Binding-site contacts:
Ligand atom CAI contacts residue LEU496 of chain 1.B at 3.1 Å (hydrophobic).
Ligand atom CAY contacts residue ALA499 of chain 1.B at 3.5 Å (hydrophobic).
Ligand atom CAB contacts residue PHE522 of chain 1.A at 3.7 Å (hydrophobic).
Ligand atom CAZ contacts residue LEU496 of chain 1.B at 4.0 Å (hydrophobic).
Ligand atom CAQ contacts residue PHE497 of chain 1.B at 3.4 Å (hydrophobic).
Ligand atom CAP contacts residue PHE522 of chain 1.A at 3.6 Å (hydrophobic).
Ligand atom CAE contacts residue LEU375 of chain 1.B at 3.9 Å (hydrophobic).
Ligand atom CAX contacts residue PHE364 of chain 1.B at 3.7 Å (hydrophobic).
Ligand atom CAX contacts residue ALA499 of chain 1.B at 3.9 Å (hydrophobic).
Ligand atom CBE contacts residue PHE522 of chain 1.A at 4.0 Å (hydrophobic).
Ligand atom CAP contacts residue LEU526 of chain 1.A at 3.7 Å (hydrophobic).
Ligand atom CAB contacts residue CYS525 of chain 1.A at 3.9 Å (hydrophobic).
Ligand atom CBA contacts residue CYS525 of chain 1.A at 4.2 Å (hydrophobic).
Ligand atom CAX contacts residue TYR316 of chain 1.B at 3.8 Å (hydrophobic).
Ligand atom CAD contacts residue PHE367 of chain 1.B at 4.0 Å (hydrophobic).
Ligand atom CAY contacts residue ASN500 of chain 1.B at 3.7 Å.
Ligand atom OAF contacts residue TRP315 of chain 1.B at 3.6 Å (h-bond).
Ligand atom CAK contacts residue LEU496 of chain 1.B at 3.9 Å (hydrophobic).
Ligand atom CAD contacts residue THR371 of chain 1.B at 3.7 Å.
Ligand atom OAG contacts residue ALA499 of chain 1.B at 4.0 Å.
Ligand atom CAV contacts residue ASN500 of chain 1.B at 4.1 Å.
Ligand atom CAV contacts residue ALA499 of chain 1.B at 3.7 Å (hydrophobic).
Ligand atom OAH contacts residue PHE364 of chain 1.B at 3.7 Å.
Ligand atom CAC contacts residue LEU375 of chain 1.B at 4.2 Å (hydrophobic).
Ligand atom CAK contacts residue LEU503 of chain 1.B at 4.2 Å (hydrophobic).
Ligand atom CBG contacts residue PHE522 of chain 1.A at 4.1 Å (hydrophobic).
Ligand atom CAO contacts residue LEU493 of chain 1.B at 4.0 Å (hydrophobic).
Ligand atom CBB contacts residue LEU493 of chain 1.B at 4.1 Å (hydrophobic).
Ligand atom CBB contacts residue LEU375 of chain 1.B at 4.2 Å (hydrophobic).
Ligand atom OAF contacts residue PHE364 of chain 1.B at 3.5 Å.
Ligand atom OAW contacts residue ALA499 of chain 1.B at 3.8 Å.
Ligand atom OAH contacts residue ALA499 of chain 1.B at 3.5 Å (h-bond).
Ligand atom CAM contacts residue ALA499 of chain 1.B at 3.6 Å (hydrophobic).
Ligand atom CAK contacts residue PHE497 of chain 1.B at 3.9 Å (hydrophobic).
Ligand atom OAF contacts residue TYR316 of chain 1.B at 2.8 Å (h-bond).
Ligand atom OAG contacts residue ASN500 of chain 1.B at 2.5 Å (h-bond).
Ligand atom CAL contacts residue TYR316 of chain 1.B at 4.1 Å (hydrophobic).
Ligand atom CAQ contacts residue PHE522 of chain 1.A at 3.6 Å (hydrophobic).
Ligand atom CAQ contacts residue LEU526 of chain 1.A at 4.2 Å (hydrophobic).
Ligand atom CAE contacts residue LEU493 of chain 1.B at 4.1 Å (hydrophobic).

Sequence of chain 1.B:
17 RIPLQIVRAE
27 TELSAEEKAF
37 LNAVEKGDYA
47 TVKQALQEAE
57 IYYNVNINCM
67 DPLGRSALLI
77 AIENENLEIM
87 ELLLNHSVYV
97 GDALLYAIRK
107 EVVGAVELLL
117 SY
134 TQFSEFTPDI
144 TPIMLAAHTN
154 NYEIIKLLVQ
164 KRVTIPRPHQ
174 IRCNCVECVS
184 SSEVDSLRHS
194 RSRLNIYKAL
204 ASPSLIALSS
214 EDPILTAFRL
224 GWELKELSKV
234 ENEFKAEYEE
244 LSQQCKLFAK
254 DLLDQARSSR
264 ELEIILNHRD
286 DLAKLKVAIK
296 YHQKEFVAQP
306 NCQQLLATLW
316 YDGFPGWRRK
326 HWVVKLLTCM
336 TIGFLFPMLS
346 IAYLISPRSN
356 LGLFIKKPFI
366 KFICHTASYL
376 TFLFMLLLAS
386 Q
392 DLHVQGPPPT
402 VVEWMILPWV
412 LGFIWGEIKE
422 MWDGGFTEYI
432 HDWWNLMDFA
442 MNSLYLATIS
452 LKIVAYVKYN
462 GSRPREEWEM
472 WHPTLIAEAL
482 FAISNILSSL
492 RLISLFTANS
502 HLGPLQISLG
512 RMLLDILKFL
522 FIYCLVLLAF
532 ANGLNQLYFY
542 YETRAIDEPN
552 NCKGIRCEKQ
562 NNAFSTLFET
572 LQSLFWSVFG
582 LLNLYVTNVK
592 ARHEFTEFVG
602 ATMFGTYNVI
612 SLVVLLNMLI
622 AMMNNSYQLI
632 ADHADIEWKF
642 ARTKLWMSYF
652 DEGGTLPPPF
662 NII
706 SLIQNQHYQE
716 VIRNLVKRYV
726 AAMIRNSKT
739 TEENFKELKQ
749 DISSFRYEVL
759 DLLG

This protein binds this small molecule.
Small molecule (SMILES): CC(C)CCC[C@@H](C)[C@H]1CC[C@H]2[C@@H]3CC=C4C[C@@H](OC(=O)CCC(=O)O)CC[C@]4(C)[C@H]3CC[C@]12C

Sequence of chain 1.A:
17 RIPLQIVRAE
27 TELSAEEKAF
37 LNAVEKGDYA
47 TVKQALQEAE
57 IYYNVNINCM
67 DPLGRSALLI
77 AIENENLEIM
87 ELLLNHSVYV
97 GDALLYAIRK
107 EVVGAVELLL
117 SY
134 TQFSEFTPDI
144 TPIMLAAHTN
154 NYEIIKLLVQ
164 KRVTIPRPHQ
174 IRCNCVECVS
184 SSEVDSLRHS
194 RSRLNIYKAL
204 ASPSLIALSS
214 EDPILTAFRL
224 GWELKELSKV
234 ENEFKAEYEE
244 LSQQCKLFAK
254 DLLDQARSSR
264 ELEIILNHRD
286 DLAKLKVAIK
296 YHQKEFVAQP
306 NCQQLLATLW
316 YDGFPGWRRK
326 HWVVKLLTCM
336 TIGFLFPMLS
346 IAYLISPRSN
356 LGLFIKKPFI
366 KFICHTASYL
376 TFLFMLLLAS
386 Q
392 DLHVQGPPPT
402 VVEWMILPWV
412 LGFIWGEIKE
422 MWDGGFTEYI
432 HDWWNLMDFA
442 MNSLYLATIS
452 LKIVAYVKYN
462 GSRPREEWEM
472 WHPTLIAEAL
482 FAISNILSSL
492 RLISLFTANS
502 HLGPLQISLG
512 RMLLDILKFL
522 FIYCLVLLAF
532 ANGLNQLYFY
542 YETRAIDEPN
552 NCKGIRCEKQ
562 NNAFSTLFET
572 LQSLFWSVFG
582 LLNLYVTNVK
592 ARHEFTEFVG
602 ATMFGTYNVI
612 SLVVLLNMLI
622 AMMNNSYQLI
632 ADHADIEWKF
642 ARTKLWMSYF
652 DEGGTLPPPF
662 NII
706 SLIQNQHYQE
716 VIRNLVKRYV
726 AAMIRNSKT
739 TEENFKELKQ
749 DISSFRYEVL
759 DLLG